Binding-site contacts:
Ligand atom O8 contacts residue TYR320 of chain 3.B at 4.0 Å.
Ligand atom C11 contacts residue ASP310 of chain 3.B at 3.7 Å.
Ligand atom C6 contacts residue ASP259 of chain 3.B at 3.1 Å.
Ligand atom C9 contacts residue ASP259 of chain 3.B at 3.5 Å.
Ligand atom N5 contacts residue TYR320 of chain 3.B at 3.9 Å.
Ligand atom O1B contacts residue ARG257 of chain 3.B at 4.0 Å.
Ligand atom O3 contacts residue ARG257 of chain 3.B at 3.3 Å (salt-bridge).
Ligand atom C4 contacts residue ASP259 of chain 3.B at 3.3 Å.
Ligand atom N5 contacts residue TYR319 of chain 3.B at 2.6 Å (h-bond).
Ligand atom C5 contacts residue ASP259 of chain 3.B at 3.8 Å.
Ligand atom O8 contacts residue ARG322 of chain 3.B at 2.8 Å (salt-bridge).
Ligand atom C1 contacts residue THR321 of chain 3.B at 3.6 Å.
Ligand atom C9 contacts residue ASP310 of chain 3.B at 3.5 Å.
Ligand atom O7 contacts residue ASP310 of chain 3.B at 3.4 Å (salt-bridge).
Ligand atom O10 contacts residue ASN311 of chain 3.B at 3.3 Å (h-bond).
Ligand atom O9 contacts residue ASP310 of chain 3.B at 2.6 Å (salt-bridge).
Ligand atom O1B contacts residue TYR320 of chain 3.B at 3.5 Å.
Ligand atom C9 contacts residue ARG322 of chain 3.B at 3.8 Å.
Ligand atom C2 contacts residue ARG257 of chain 3.B at 4.0 Å.
Ligand atom O1B contacts residue ARG322 of chain 3.B at 4.1 Å.
Ligand atom C11 contacts residue TYR319 of chain 3.B at 3.9 Å (hydrophobic).
Ligand atom O9 contacts residue ASP259 of chain 3.B at 3.9 Å.
Ligand atom C11 contacts residue TYR320 of chain 3.B at 3.4 Å (hydrophobic).
Ligand atom O1B contacts residue THR321 of chain 3.B at 2.9 Å (h-bond).
Ligand atom C4 contacts residue TYR319 of chain 3.B at 3.4 Å (hydrophobic).
Ligand atom C10 contacts residue TYR320 of chain 3.B at 3.9 Å (hydrophobic).
Ligand atom C10 contacts residue TYR319 of chain 3.B at 3.6 Å (hydrophobic).
Ligand atom O4 contacts residue TYR319 of chain 3.B at 4.0 Å.
Ligand atom O1A contacts residue THR321 of chain 3.B at 2.9 Å (h-bond).
Ligand atom O9 contacts residue ARG322 of chain 3.B at 3.0 Å (salt-bridge).
Ligand atom C6 contacts residue TYR319 of chain 3.B at 3.6 Å (hydrophobic).
Ligand atom C7 contacts residue TYR320 of chain 3.B at 4.0 Å (hydrophobic).
Ligand atom C8 contacts residue ASP259 of chain 3.B at 3.7 Å.
Ligand atom O9 contacts residue TYR320 of chain 3.B at 3.7 Å.
Ligand atom C1 contacts residue ARG257 of chain 3.B at 3.9 Å.
Ligand atom O4 contacts residue ASP259 of chain 3.B at 2.6 Å (salt-bridge).
Ligand atom C5 contacts residue TYR319 of chain 3.B at 3.3 Å (hydrophobic).
Ligand atom C3 contacts residue ARG257 of chain 3.B at 4.0 Å.
Ligand atom O4 contacts residue ARG257 of chain 3.B at 3.1 Å (salt-bridge).
Ligand atom O1B contacts residue TYR319 of chain 3.B at 3.9 Å.

The small molecule below binds the protein below.
Small molecule (SMILES): CC(=O)N[C@H]1[C@H]([C@H](O)[C@H](O)CO)O[C@@](O[C@H]2[C@@H](O)[C@@H](CO)O[C@@H](O[C@H]3[C@H](O)[C@@H](O)[C@H](O)O[C@@H]3CO)[C@@H]2O)(C(=O)O)C[C@@H]1O

Sequence of chain 3.B:
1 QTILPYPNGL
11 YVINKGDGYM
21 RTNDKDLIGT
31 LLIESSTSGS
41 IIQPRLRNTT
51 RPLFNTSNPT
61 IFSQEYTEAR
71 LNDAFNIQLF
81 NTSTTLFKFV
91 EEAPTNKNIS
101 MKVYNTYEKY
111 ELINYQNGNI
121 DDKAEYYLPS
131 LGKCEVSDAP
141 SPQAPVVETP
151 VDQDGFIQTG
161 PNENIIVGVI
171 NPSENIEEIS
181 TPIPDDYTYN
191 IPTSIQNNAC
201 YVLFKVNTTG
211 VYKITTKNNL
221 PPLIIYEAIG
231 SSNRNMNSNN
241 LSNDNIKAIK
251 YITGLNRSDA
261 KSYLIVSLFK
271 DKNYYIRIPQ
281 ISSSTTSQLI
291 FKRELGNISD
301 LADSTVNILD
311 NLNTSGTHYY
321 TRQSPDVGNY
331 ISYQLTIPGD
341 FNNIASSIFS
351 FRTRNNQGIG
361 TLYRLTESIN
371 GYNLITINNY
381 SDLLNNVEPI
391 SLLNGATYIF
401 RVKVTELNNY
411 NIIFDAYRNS